Sequence of chain 1.H:
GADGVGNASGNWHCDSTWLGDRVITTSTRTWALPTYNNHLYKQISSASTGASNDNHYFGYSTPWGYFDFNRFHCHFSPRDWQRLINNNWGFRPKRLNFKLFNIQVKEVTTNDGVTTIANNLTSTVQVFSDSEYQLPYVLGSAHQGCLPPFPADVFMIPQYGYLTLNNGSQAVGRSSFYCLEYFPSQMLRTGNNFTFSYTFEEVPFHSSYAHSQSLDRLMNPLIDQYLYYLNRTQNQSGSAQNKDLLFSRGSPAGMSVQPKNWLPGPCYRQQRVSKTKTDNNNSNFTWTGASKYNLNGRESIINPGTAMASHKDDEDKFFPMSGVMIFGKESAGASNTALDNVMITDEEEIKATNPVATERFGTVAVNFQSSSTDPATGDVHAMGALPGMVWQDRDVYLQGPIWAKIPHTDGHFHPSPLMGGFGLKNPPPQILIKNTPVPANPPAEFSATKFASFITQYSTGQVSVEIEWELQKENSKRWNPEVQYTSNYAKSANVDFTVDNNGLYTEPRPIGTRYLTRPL

Binding-site contacts:
Ligand atom C6 contacts residue PHE629 of chain 1.D at 4.0 Å (hydrophobic).
Ligand atom C5 contacts residue PHE629 of chain 1.H at 4.0 Å (hydrophobic).
Ligand atom C5 contacts residue HIS628 of chain 1.D at 3.9 Å.
Ligand atom C2 contacts residue HIS628 of chain 1.D at 3.3 Å.
Ligand atom O2 contacts residue GLY627 of chain 1.D at 3.4 Å.
Ligand atom C4 contacts residue HIS628 of chain 1.D at 4.5 Å.
Ligand atom C2 contacts residue GLY627 of chain 1.D at 4.1 Å.
Ligand atom C4 contacts residue HIS630 of chain 1.H at 3.2 Å.
Ligand atom C5 contacts residue HIS630 of chain 1.H at 4.3 Å.
Ligand atom N4 contacts residue PHE629 of chain 1.H at 4.4 Å.
Ligand atom N1 contacts residue HIS630 of chain 1.H at 4.2 Å.
Ligand atom N3 contacts residue HIS630 of chain 1.H at 2.6 Å (h-bond).
Ligand atom N1 contacts residue TRP607 of chain 1.H at 4.5 Å.
Ligand atom C2 contacts residue HIS630 of chain 1.H at 3.2 Å.
Ligand atom N1 contacts residue PHE629 of chain 1.D at 4.2 Å.
Ligand atom O2 contacts residue HIS628 of chain 1.D at 3.4 Å (h-bond).
Ligand atom C6 contacts residue HIS628 of chain 1.D at 2.7 Å.
Ligand atom O2 contacts residue ASP626 of chain 1.D at 3.6 Å (salt-bridge).
Ligand atom N1 contacts residue HIS628 of chain 1.D at 2.3 Å (h-bond).
Ligand atom O2 contacts residue HIS630 of chain 1.H at 3.5 Å.
Ligand atom N4 contacts residue HIS630 of chain 1.H at 3.0 Å.
Ligand atom N4 contacts residue PRO631 of chain 1.H at 4.4 Å.
Ligand atom N3 contacts residue HIS628 of chain 1.D at 4.3 Å.

This small molecule binds to this protein.
Small molecule (SMILES): Nc1ccnc(=O)[nH]1

Sequence of chain 1.D:
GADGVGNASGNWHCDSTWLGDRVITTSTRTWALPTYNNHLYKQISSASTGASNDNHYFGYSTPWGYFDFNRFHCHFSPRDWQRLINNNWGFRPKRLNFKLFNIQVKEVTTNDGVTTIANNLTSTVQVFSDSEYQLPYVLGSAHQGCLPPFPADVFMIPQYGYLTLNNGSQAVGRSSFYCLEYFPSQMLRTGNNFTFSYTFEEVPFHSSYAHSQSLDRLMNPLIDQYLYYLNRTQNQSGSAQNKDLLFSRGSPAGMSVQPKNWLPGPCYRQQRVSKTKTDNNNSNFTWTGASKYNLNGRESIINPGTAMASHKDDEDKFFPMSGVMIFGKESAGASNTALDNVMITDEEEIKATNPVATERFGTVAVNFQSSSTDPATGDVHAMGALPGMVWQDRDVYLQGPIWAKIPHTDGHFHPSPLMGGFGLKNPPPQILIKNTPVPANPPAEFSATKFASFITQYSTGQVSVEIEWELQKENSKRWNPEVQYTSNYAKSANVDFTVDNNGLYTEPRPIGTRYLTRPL